Sequence of chain 1.B:
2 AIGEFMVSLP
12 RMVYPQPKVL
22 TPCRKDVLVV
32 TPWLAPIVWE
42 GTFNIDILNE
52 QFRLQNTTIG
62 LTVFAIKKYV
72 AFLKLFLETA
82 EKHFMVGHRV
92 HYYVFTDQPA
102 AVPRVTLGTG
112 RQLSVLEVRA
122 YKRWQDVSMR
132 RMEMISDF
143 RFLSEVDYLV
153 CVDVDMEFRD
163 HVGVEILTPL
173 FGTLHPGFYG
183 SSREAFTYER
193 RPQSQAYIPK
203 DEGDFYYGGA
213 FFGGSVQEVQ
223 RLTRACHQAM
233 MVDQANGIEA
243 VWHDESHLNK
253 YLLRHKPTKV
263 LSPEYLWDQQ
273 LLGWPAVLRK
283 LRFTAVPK

A protein and the small-molecule ligand that binds it are described below.
Small molecule (SMILES): CCCCCCCCO[C@@H]1O[C@H](CO)[C@H](O)[C@H](O)[C@H]1O[C@@H]1O[C@@H](C)[C@@H](O)[C@@H](O)[C@@H]1O

Binding-site contacts:
Ligand atom O3 contacts residue ASP270 of chain 1.B at 4.0 Å.
Ligand atom C5A contacts residue TRP244 of chain 1.B at 3.7 Å (hydrophobic).
Ligand atom C4A contacts residue GLU247 of chain 1.B at 3.4 Å.
Ligand atom C3A contacts residue TRP244 of chain 1.B at 3.8 Å (hydrophobic).
Ligand atom C6 contacts residue ASP270 of chain 1.B at 3.9 Å.
Ligand atom O2 contacts residue 5GW1 of chain 1.G at 2.5 Å (h-bond).
Ligand atom C4A contacts residue TRP244 of chain 1.B at 3.6 Å (hydrophobic).
Ligand atom C6A contacts residue TRP244 of chain 1.B at 3.5 Å (hydrophobic).
Ligand atom O4A contacts residue HIS177 of chain 1.B at 2.8 Å (h-bond).
Ligand atom C2 contacts residue 5GW1 of chain 1.G at 3.2 Å.
Ligand atom C2A contacts residue HIS177 of chain 1.B at 3.7 Å.
Ligand atom C1 contacts residue 5GW1 of chain 1.G at 3.6 Å.
Ligand atom O6 contacts residue PHE180 of chain 1.B at 3.3 Å.
Ligand atom C3A contacts residue 5GW1 of chain 1.G at 4.0 Å.
Ligand atom O3A contacts residue 5GW1 of chain 1.G at 2.6 Å (h-bond).
Ligand atom O5A contacts residue HIS177 of chain 1.B at 3.3 Å (h-bond).
Ligand atom C6A contacts residue GLU247 of chain 1.B at 3.6 Å.
Ligand atom C1A contacts residue HIS177 of chain 1.B at 3.8 Å.
Ligand atom C4 contacts residue LEU273 of chain 1.B at 4.0 Å (hydrophobic).
Ligand atom C19 contacts residue GLY179 of chain 1.B at 3.6 Å.
Ligand atom O5A contacts residue PHE180 of chain 1.B at 3.8 Å.
Ligand atom C20 contacts residue GLY179 of chain 1.B at 3.0 Å.
Ligand atom C3B contacts residue LEU273 of chain 1.B at 4.0 Å (hydrophobic).
Ligand atom C5A contacts residue HIS177 of chain 1.B at 3.9 Å.
Ligand atom C4 contacts residue ASP270 of chain 1.B at 3.2 Å.
Ligand atom O4 contacts residue ASP270 of chain 1.B at 2.7 Å (salt-bridge).
Ligand atom C6 contacts residue PRO178 of chain 1.B at 3.9 Å (hydrophobic).
Ligand atom C6A contacts residue THR189 of chain 1.B at 3.3 Å.
Ligand atom O4A contacts residue GLU247 of chain 1.B at 2.6 Å (salt-bridge).
Ligand atom C2B contacts residue GLY179 of chain 1.B at 3.9 Å.
Ligand atom O6 contacts residue THR189 of chain 1.B at 2.9 Å (h-bond).
Ligand atom O1 contacts residue HIS177 of chain 1.B at 3.5 Å.
Ligand atom C2B contacts residue LEU273 of chain 1.B at 3.8 Å (hydrophobic).
Ligand atom C19 contacts residue PHE180 of chain 1.B at 3.5 Å (hydrophobic).
Ligand atom C6A contacts residue PHE180 of chain 1.B at 4.0 Å (hydrophobic).
Ligand atom O4 contacts residue ALA287 of chain 1.B at 4.0 Å.
Ligand atom O6 contacts residue TRP244 of chain 1.B at 3.5 Å (h-bond).
Ligand atom C4A contacts residue HIS177 of chain 1.B at 3.8 Å.
Ligand atom C4B contacts residue PHE180 of chain 1.B at 3.9 Å (hydrophobic).
Ligand atom C6A contacts residue TYR208 of chain 1.B at 3.8 Å (hydrophobic).